Sequence of chain 1.D:
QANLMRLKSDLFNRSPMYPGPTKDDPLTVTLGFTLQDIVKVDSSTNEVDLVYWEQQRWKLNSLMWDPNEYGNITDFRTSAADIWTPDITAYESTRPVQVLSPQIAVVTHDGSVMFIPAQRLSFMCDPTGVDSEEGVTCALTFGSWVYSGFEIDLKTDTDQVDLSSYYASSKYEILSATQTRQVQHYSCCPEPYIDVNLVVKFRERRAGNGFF

Sequence of chain 1.C:
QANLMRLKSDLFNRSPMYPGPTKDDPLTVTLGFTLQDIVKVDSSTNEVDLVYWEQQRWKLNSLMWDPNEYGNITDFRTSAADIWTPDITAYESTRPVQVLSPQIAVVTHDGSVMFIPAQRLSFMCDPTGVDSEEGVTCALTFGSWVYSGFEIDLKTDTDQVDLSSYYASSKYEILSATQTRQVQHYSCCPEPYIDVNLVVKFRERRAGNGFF

A protein and the small-molecule ligand that binds it are described below.
Small molecule (SMILES): NCCc1c[nH]c2ccc(O)cc12

Binding-site contacts:
Ligand atom CZ2 contacts residue VAL146 of chain 1.C at 3.7 Å (hydrophobic).
Ligand atom NZ contacts residue TRP145 of chain 1.C at 2.6 Å (h-bond).
Ligand atom CZ3 contacts residue VAL146 of chain 1.C at 3.6 Å (hydrophobic).
Ligand atom CE3 contacts residue VAL146 of chain 1.C at 4.1 Å (hydrophobic).
Ligand atom CA contacts residue TRP145 of chain 1.C at 3.8 Å (hydrophobic).
Ligand atom CD1 contacts residue CYS188 of chain 1.C at 3.4 Å (hydrophobic).
Ligand atom CG contacts residue TRP145 of chain 1.C at 3.4 Å (hydrophobic).
Ligand atom CE2 contacts residue TRP145 of chain 1.C at 3.7 Å (hydrophobic).
Ligand atom CG contacts residue ILE116 of chain 1.D at 4.0 Å (hydrophobic).
Ligand atom CZ3 contacts residue ILE104 of chain 1.D at 3.4 Å (hydrophobic).
Ligand atom CD1 contacts residue CYS189 of chain 1.C at 3.7 Å (hydrophobic).
Ligand atom NE1 contacts residue CYS188 of chain 1.C at 4.1 Å.
Ligand atom CE2 contacts residue VAL146 of chain 1.C at 3.8 Å (hydrophobic).
Ligand atom CE2 contacts residue TYR193 of chain 1.C at 4.1 Å (hydrophobic).
Ligand atom OH contacts residue ILE116 of chain 1.D at 2.9 Å (h-bond).
Ligand atom OH contacts residue VAL146 of chain 1.C at 4.0 Å.
Ligand atom CD2 contacts residue TRP145 of chain 1.C at 3.5 Å (hydrophobic).
Ligand atom CB contacts residue TRP145 of chain 1.C at 4.0 Å (hydrophobic).
Ligand atom CD1 contacts residue TRP145 of chain 1.C at 3.5 Å (hydrophobic).
Ligand atom NE1 contacts residue VAL146 of chain 1.C at 4.1 Å.
Ligand atom CE3 contacts residue TRP145 of chain 1.C at 3.5 Å (hydrophobic).
Ligand atom CD1 contacts residue TYR193 of chain 1.C at 3.6 Å (hydrophobic).
Ligand atom CG contacts residue CYS188 of chain 1.C at 4.0 Å (hydrophobic).
Ligand atom CH2 contacts residue ILE104 of chain 1.D at 3.5 Å (hydrophobic).
Ligand atom CD2 contacts residue ILE116 of chain 1.D at 4.0 Å (hydrophobic).
Ligand atom NE1 contacts residue TRP145 of chain 1.C at 3.7 Å.
Ligand atom CZ3 contacts residue TRP145 of chain 1.C at 4.2 Å (hydrophobic).
Ligand atom CZ2 contacts residue VAL106 of chain 1.D at 3.6 Å (hydrophobic).
Ligand atom NE1 contacts residue TYR193 of chain 1.C at 2.9 Å (h-bond).
Ligand atom CH2 contacts residue VAL146 of chain 1.C at 3.4 Å (hydrophobic).
Ligand atom NE1 contacts residue CYS189 of chain 1.C at 3.7 Å.
Ligand atom OH contacts residue PHE115 of chain 1.D at 3.8 Å.
Ligand atom CB contacts residue ILE116 of chain 1.D at 4.1 Å (hydrophobic).
Ligand atom OH contacts residue ILE104 of chain 1.D at 2.6 Å (h-bond).
Ligand atom CE3 contacts residue ILE116 of chain 1.D at 3.4 Å (hydrophobic).
Ligand atom CZ3 contacts residue ILE116 of chain 1.D at 3.6 Å (hydrophobic).
Ligand atom CH2 contacts residue VAL106 of chain 1.D at 3.9 Å (hydrophobic).
Ligand atom CA contacts residue TRP53 of chain 1.D at 3.9 Å (hydrophobic).
Ligand atom CA contacts residue TYR91 of chain 1.C at 3.9 Å (hydrophobic).
Ligand atom NZ contacts residue TYR91 of chain 1.C at 2.8 Å (h-bond).